This small molecule binds to this protein.
Small molecule (SMILES): OC(C(F)(F)F)C(F)(F)F

Sequence of chain 2.B:
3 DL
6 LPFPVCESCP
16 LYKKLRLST

Binding-site contacts:
Ligand atom F6 contacts residue LYS18 of chain 2.B at 4.5 Å.
Ligand atom F8 contacts residue SER13 of chain 2.B at 4.3 Å.
Ligand atom F8 contacts residue LEU44 of chain 2.A at 3.9 Å.
Ligand atom C2 contacts residue LEU44 of chain 2.A at 4.3 Å (hydrophobic).
Ligand atom F8 contacts residue ASN43 of chain 2.A at 3.7 Å.
Ligand atom F5 contacts residue CYS14 of chain 2.B at 3.3 Å.
Ligand atom F6 contacts residue GLU15 of chain 2.A at 3.7 Å.
Ligand atom C3 contacts residue LEU44 of chain 2.A at 4.1 Å (hydrophobic).
Ligand atom F10 contacts residue PRO9 of chain 2.B at 3.5 Å.
Ligand atom F10 contacts residue VAL47 of chain 2.A at 3.9 Å.
Ligand atom O4 contacts residue PRO9 of chain 2.B at 4.2 Å.
Ligand atom F9 contacts residue GLU15 of chain 2.A at 4.1 Å.
Ligand atom C3 contacts residue GLU15 of chain 2.A at 4.3 Å.
Ligand atom C1 contacts residue SER13 of chain 2.B at 4.0 Å.
Ligand atom F10 contacts residue ASN43 of chain 2.A at 3.7 Å.
Ligand atom F8 contacts residue CYS11 of chain 2.B at 3.9 Å.
Ligand atom F9 contacts residue LEU44 of chain 2.A at 3.4 Å.
Ligand atom C1 contacts residue GLU15 of chain 2.A at 4.0 Å.
Ligand atom F7 contacts residue SER13 of chain 2.B at 3.3 Å.
Ligand atom F6 contacts residue SER13 of chain 2.B at 4.0 Å.
Ligand atom C3 contacts residue CYS11 of chain 2.B at 4.0 Å (hydrophobic).
Ligand atom O4 contacts residue LYS18 of chain 2.B at 4.3 Å.
Ligand atom O4 contacts residue VAL47 of chain 2.A at 3.9 Å.
Ligand atom F5 contacts residue SER13 of chain 2.B at 3.5 Å.
Ligand atom C1 contacts residue CYS14 of chain 2.B at 4.4 Å (hydrophobic).
Ligand atom F8 contacts residue GLU40 of chain 2.A at 4.2 Å.
Ligand atom F9 contacts residue ASN43 of chain 2.A at 3.2 Å.
Ligand atom F10 contacts residue CYS11 of chain 2.B at 2.9 Å.
Ligand atom O4 contacts residue GLU15 of chain 2.A at 2.5 Å (salt-bridge).
Ligand atom F5 contacts residue CYS11 of chain 2.B at 3.3 Å.
Ligand atom C3 contacts residue ASN43 of chain 2.A at 4.0 Å.
Ligand atom F9 contacts residue MET23 of chain 2.A at 4.5 Å.
Ligand atom C2 contacts residue GLU15 of chain 2.A at 3.3 Å.
Ligand atom C3 contacts residue VAL47 of chain 2.A at 4.1 Å (hydrophobic).
Ligand atom F9 contacts residue VAL47 of chain 2.A at 3.3 Å.
Ligand atom C1 contacts residue CYS11 of chain 2.B at 4.4 Å (hydrophobic).

Sequence of chain 2.A:
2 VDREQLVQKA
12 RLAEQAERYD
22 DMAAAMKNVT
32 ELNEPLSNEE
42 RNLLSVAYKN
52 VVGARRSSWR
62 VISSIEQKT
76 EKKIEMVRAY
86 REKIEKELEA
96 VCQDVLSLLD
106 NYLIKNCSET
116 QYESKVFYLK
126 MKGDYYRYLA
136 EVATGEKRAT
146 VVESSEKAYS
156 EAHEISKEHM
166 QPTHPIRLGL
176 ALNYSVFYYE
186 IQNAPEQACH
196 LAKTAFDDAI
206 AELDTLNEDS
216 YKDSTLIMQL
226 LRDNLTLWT